Sequence of chain 1.B:
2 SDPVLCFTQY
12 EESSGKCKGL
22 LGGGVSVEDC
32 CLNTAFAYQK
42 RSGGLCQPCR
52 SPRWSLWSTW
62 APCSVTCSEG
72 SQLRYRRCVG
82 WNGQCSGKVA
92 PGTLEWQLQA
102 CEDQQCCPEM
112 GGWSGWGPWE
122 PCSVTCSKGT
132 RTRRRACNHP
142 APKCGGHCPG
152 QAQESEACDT

Binding-site contacts:
Ligand atom C3 contacts residue TRP117 of chain 1.B at 3.9 Å (hydrophobic).
Ligand atom O6 contacts residue ARG134 of chain 1.B at 2.6 Å (salt-bridge).
Ligand atom C1 contacts residue TRP117 of chain 1.B at 1.5 Å (hydrophobic).
Ligand atom C6 contacts residue TRP117 of chain 1.B at 4.3 Å (hydrophobic).
Ligand atom C4 contacts residue TRP117 of chain 1.B at 4.4 Å (hydrophobic).
Ligand atom C6 contacts residue ARG134 of chain 1.B at 4.0 Å.
Ligand atom C5 contacts residue ARG134 of chain 1.B at 4.4 Å.
Ligand atom C2 contacts residue TRP117 of chain 1.B at 2.5 Å (hydrophobic).
Ligand atom O2 contacts residue TRP117 of chain 1.B at 3.0 Å.
Ligand atom O2 contacts residue ARG136 of chain 1.B at 4.4 Å.
Ligand atom O5 contacts residue ARG134 of chain 1.B at 3.5 Å (salt-bridge).
Ligand atom O6 contacts residue TRP117 of chain 1.B at 3.9 Å.
Ligand atom C5 contacts residue TRP117 of chain 1.B at 3.7 Å (hydrophobic).
Ligand atom O2 contacts residue GLY116 of chain 1.B at 3.4 Å.
Ligand atom O5 contacts residue TRP117 of chain 1.B at 2.4 Å.
Ligand atom C1 contacts residue ARG134 of chain 1.B at 3.9 Å.

A protein and the small-molecule ligand that binds it are described below.
Small molecule (SMILES): OC[C@H]1O[C@H](O)[C@@H](O)[C@@H](O)[C@@H]1O